Sequence of chain 1.A:
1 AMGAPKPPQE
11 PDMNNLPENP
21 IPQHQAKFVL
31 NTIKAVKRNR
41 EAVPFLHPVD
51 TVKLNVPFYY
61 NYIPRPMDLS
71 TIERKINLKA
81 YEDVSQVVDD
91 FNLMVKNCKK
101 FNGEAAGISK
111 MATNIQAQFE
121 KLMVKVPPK

A protein and the small-molecule ligand that binds it are described below.
Small molecule (SMILES): CN1C(=O)c2ccccc2Sc2cc(NC(=O)[C@@H]3CCCO3)ccc21

Binding-site contacts:
Ligand atom C1 contacts residue LEU54 of chain 1.A at 4.1 Å (hydrophobic).
Ligand atom N contacts residue VAL49 of chain 1.A at 3.8 Å.
Ligand atom O2 contacts residue ASN102 of chain 1.A at 2.9 Å (h-bond).
Ligand atom C4 contacts residue PRO44 of chain 1.A at 3.1 Å (hydrophobic).
Ligand atom C2 contacts residue ILE108 of chain 1.A at 4.1 Å (hydrophobic).
Ligand atom C17 contacts residue LEU54 of chain 1.A at 4.0 Å (hydrophobic).
Ligand atom C2 contacts residue LEU54 of chain 1.A at 4.0 Å (hydrophobic).
Ligand atom C14 contacts residue LEU54 of chain 1.A at 4.0 Å (hydrophobic).
Ligand atom C14 contacts residue ASN102 of chain 1.A at 3.8 Å.
Ligand atom C17 contacts residue PHE101 of chain 1.A at 3.5 Å (hydrophobic).
Ligand atom C12 contacts residue VAL49 of chain 1.A at 4.1 Å (hydrophobic).
Ligand atom C3 contacts residue LEU54 of chain 1.A at 4.0 Å (hydrophobic).
Ligand atom C15 contacts residue ASN102 of chain 1.A at 3.8 Å.
Ligand atom C6 contacts residue PRO44 of chain 1.A at 4.0 Å (hydrophobic).
Ligand atom O2 contacts residue CYS98 of chain 1.A at 4.0 Å.
Ligand atom S contacts residue ILE108 of chain 1.A at 3.7 Å.
Ligand atom C17 contacts residue ASN102 of chain 1.A at 3.8 Å.
Ligand atom C18 contacts residue LEU54 of chain 1.A at 3.9 Å (hydrophobic).
Ligand atom C5 contacts residue PRO44 of chain 1.A at 3.2 Å (hydrophobic).
Ligand atom C18 contacts residue ASN102 of chain 1.A at 3.8 Å.
Ligand atom C16 contacts residue LEU54 of chain 1.A at 4.1 Å (hydrophobic).
Ligand atom C16 contacts residue VAL49 of chain 1.A at 4.1 Å (hydrophobic).
Ligand atom C4 contacts residue VAL49 of chain 1.A at 4.0 Å (hydrophobic).
Ligand atom C16 contacts residue ASN102 of chain 1.A at 3.7 Å.
Ligand atom C1 contacts residue PRO44 of chain 1.A at 4.2 Å (hydrophobic).
Ligand atom C17 contacts residue VAL56 of chain 1.A at 4.0 Å (hydrophobic).
Ligand atom C12 contacts residue PHE45 of chain 1.A at 3.5 Å (hydrophobic).
Ligand atom C18 contacts residue VAL56 of chain 1.A at 3.9 Å (hydrophobic).
Ligand atom C15 contacts residue LEU54 of chain 1.A at 3.9 Å (hydrophobic).
Ligand atom C12 contacts residue PRO44 of chain 1.A at 4.1 Å (hydrophobic).
Ligand atom C13 contacts residue LEU54 of chain 1.A at 4.0 Å (hydrophobic).
Ligand atom C13 contacts residue ASN102 of chain 1.A at 3.7 Å.
Ligand atom C16 contacts residue PHE101 of chain 1.A at 4.0 Å (hydrophobic).
Ligand atom N contacts residue ILE108 of chain 1.A at 4.0 Å.
Ligand atom C16 contacts residue TYR59 of chain 1.A at 4.0 Å (hydrophobic).
Ligand atom O2 contacts residue VAL49 of chain 1.A at 4.1 Å.
Ligand atom C contacts residue VAL49 of chain 1.A at 3.9 Å (hydrophobic).
Ligand atom C contacts residue ASN102 of chain 1.A at 3.6 Å.
Ligand atom C6 contacts residue LEU54 of chain 1.A at 4.1 Å (hydrophobic).
Ligand atom C12 contacts residue ILE108 of chain 1.A at 3.8 Å (hydrophobic).